Sequence of chain 2.B:
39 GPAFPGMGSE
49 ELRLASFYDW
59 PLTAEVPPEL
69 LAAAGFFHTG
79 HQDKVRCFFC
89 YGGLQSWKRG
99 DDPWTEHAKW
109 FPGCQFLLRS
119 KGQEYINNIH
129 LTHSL

Binding-site contacts:
Ligand atom O contacts residue GLN93 of chain 2.B at 2.9 Å (h-bond).
Ligand atom OXT contacts residue ARG84 of chain 2.B at 3.6 Å (salt-bridge).
Ligand atom CG contacts residue TRP108 of chain 2.B at 3.8 Å (hydrophobic).
Ligand atom NE1 contacts residue VAL83 of chain 2.B at 3.1 Å (h-bond).
Ligand atom N contacts residue GLN93 of chain 2.B at 2.9 Å (h-bond).
Ligand atom CE2 contacts residue LYS82 of chain 2.B at 3.6 Å.
Ligand atom C contacts residue GLY91 of chain 2.B at 3.7 Å.
Ligand atom CB contacts residue ASP99 of chain 2.B at 3.8 Å.
Ligand atom CD contacts residue TRP108 of chain 2.B at 3.5 Å (hydrophobic).
Ligand atom CD1 contacts residue LEU92 of chain 2.B at 3.3 Å (hydrophobic).
Ligand atom CE3 contacts residue ARG84 of chain 2.B at 3.6 Å.
Ligand atom O contacts residue TRP108 of chain 2.B at 3.1 Å (h-bond).
Ligand atom C contacts residue LEU92 of chain 2.B at 3.6 Å (hydrophobic).
Ligand atom CA contacts residue GLN93 of chain 2.B at 3.4 Å.
Ligand atom CA contacts residue GLY91 of chain 2.B at 3.2 Å.
Ligand atom N contacts residue GLY91 of chain 2.B at 3.3 Å (h-bond).
Ligand atom O contacts residue GLU104 of chain 2.B at 3.5 Å (salt-bridge).
Ligand atom N contacts residue ASP99 of chain 2.B at 2.7 Å (salt-bridge).
Ligand atom CZ2 contacts residue LYS82 of chain 2.B at 3.7 Å.
Ligand atom NE1 contacts residue LYS82 of chain 2.B at 3.6 Å.
Ligand atom CH2 contacts residue ARG84 of chain 2.B at 3.4 Å.
Ligand atom NE1 contacts residue GLY91 of chain 2.B at 3.5 Å.
Ligand atom C contacts residue GLN93 of chain 2.B at 3.6 Å.
Ligand atom CE3 contacts residue LYS82 of chain 2.B at 3.7 Å.
Ligand atom O contacts residue LEU92 of chain 2.B at 3.3 Å.
Ligand atom N contacts residue GLU104 of chain 2.B at 3.0 Å (salt-bridge).
Ligand atom CZ3 contacts residue ARG84 of chain 2.B at 3.4 Å.
Ligand atom CB contacts residue TRP95 of chain 2.B at 3.7 Å (hydrophobic).
Ligand atom CG2 contacts residue GLN93 of chain 2.B at 3.8 Å.
Ligand atom CB contacts residue GLN93 of chain 2.B at 3.6 Å.
Ligand atom CB contacts residue GLN93 of chain 2.B at 3.5 Å.
Ligand atom CB contacts residue GLU104 of chain 2.B at 3.8 Å.
Ligand atom N contacts residue LEU92 of chain 2.B at 3.7 Å.
Ligand atom NE1 contacts residue LEU92 of chain 2.B at 3.4 Å (h-bond).
Ligand atom CA contacts residue SER94 of chain 2.B at 3.6 Å.
Ligand atom CA contacts residue GLU104 of chain 2.B at 3.8 Å.
Ligand atom CZ2 contacts residue THR77 of chain 2.B at 3.8 Å.
Ligand atom CD1 contacts residue GLY91 of chain 2.B at 3.3 Å.
Ligand atom CZ2 contacts residue ARG84 of chain 2.B at 3.6 Å.
Ligand atom CA contacts residue ASP99 of chain 2.B at 3.6 Å.

The small molecule below binds the protein below.
Small molecule (SMILES): CC(C)[C@H](NC(=O)[C@H](C)N)C(=O)N1CCC[C@H]1C(=O)N[C@@H](CC1=CN=C2C=CC=CC12)C(=O)O